Binding-site contacts:
Ligand atom C23 contacts residue ASP182 of chain 1.G at 3.1 Å.
Ligand atom C4 contacts residue VAL97 of chain 1.G at 3.9 Å (hydrophobic).
Ligand atom C3 contacts residue VAL97 of chain 1.G at 3.8 Å (hydrophobic).
Ligand atom N15 contacts residue ILE40 of chain 1.G at 3.4 Å.
Ligand atom C4 contacts residue PHE113 of chain 1.G at 3.6 Å (hydrophobic).
Ligand atom N9 contacts residue VAL48 of chain 1.G at 3.9 Å.
Ligand atom C4 contacts residue VAL181 of chain 1.G at 3.7 Å (hydrophobic).
Ligand atom C23 contacts residue LYS63 of chain 1.G at 3.7 Å.
Ligand atom CL22 contacts residue LYS42 of chain 1.G at 3.6 Å.
Ligand atom C3 contacts residue PHE113 of chain 1.G at 3.8 Å (hydrophobic).
Ligand atom C11 contacts residue LEU116 of chain 1.G at 3.4 Å (hydrophobic).
Ligand atom N15 contacts residue VAL48 of chain 1.G at 3.8 Å.
Ligand atom C6 contacts residue VAL181 of chain 1.G at 4.0 Å (hydrophobic).
Ligand atom C14 contacts residue ILE40 of chain 1.G at 3.9 Å (hydrophobic).
Ligand atom O25 contacts residue ASP182 of chain 1.G at 3.1 Å (salt-bridge).
Ligand atom N12 contacts residue LEU116 of chain 1.G at 2.8 Å (h-bond).
Ligand atom C16 contacts residue ILE40 of chain 1.G at 3.6 Å (hydrophobic).
Ligand atom O24 contacts residue PHE113 of chain 1.G at 3.5 Å.
Ligand atom C13 contacts residue GLU114 of chain 1.G at 3.2 Å.
Ligand atom CL22 contacts residue GLY41 of chain 1.G at 3.5 Å.
Ligand atom C13 contacts residue LEU116 of chain 1.G at 3.7 Å (hydrophobic).
Ligand atom N12 contacts residue MET115 of chain 1.G at 3.6 Å.
Ligand atom CL22 contacts residue VAL48 of chain 1.G at 3.9 Å.
Ligand atom C17 contacts residue VAL48 of chain 1.G at 3.4 Å (hydrophobic).
Ligand atom C11 contacts residue MET115 of chain 1.G at 3.9 Å (hydrophobic).
Ligand atom CL22 contacts residue SO41 of chain 1.DB at 3.9 Å.
Ligand atom C18 contacts residue GLY41 of chain 1.G at 3.8 Å.
Ligand atom O25 contacts residue LYS63 of chain 1.G at 3.0 Å.
Ligand atom C13 contacts residue ALA61 of chain 1.G at 3.6 Å (hydrophobic).
Ligand atom C10 contacts residue VAL48 of chain 1.G at 3.6 Å (hydrophobic).
Ligand atom CL22 contacts residue GLY43 of chain 1.G at 3.7 Å.
Ligand atom C19 contacts residue GLY41 of chain 1.G at 3.6 Å.
Ligand atom N12 contacts residue GLU114 of chain 1.G at 3.3 Å (salt-bridge).
Ligand atom C5 contacts residue VAL181 of chain 1.G at 3.5 Å (hydrophobic).
Ligand atom N12 contacts residue ALA61 of chain 1.G at 3.6 Å.
Ligand atom CL22 contacts residue PHE45 of chain 1.G at 3.4 Å.
Ligand atom C21 contacts residue ILE40 of chain 1.G at 3.9 Å (hydrophobic).
Ligand atom O24 contacts residue ASP182 of chain 1.G at 2.9 Å (salt-bridge).
Ligand atom O24 contacts residue VAL181 of chain 1.G at 3.6 Å.
Ligand atom C23 contacts residue VAL181 of chain 1.G at 3.6 Å (hydrophobic).

Sequence of chain 1.G:
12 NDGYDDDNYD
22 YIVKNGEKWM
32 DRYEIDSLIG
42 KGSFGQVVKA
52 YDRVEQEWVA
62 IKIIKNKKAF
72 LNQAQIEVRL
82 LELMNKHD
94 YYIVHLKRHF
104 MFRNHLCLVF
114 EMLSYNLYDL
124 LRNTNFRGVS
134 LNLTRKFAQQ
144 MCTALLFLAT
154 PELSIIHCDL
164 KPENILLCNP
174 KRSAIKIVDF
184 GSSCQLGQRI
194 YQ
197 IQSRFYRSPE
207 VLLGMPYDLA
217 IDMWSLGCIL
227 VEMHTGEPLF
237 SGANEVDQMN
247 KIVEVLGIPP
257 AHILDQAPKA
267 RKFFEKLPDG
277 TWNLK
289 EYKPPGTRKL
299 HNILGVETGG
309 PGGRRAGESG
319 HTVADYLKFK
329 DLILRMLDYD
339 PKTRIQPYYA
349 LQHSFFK

The small molecule below binds the protein below.
Small molecule (SMILES): O=C(O)c1ccc2c(c1)nc(Nc1cccc(Cl)c1)c1ccncc12